Binding-site contacts:
Ligand atom C15 contacts residue FV31 of chain 1.X at 0.6 Å.
Ligand atom C17 contacts residue FQF1 of chain 1.W at 0.3 Å.
Ligand atom O5 contacts residue FV31 of chain 1.X at 0.5 Å (h-bond).
Ligand atom O6 contacts residue FV31 of chain 1.X at 0.9 Å.
Ligand atom C3 contacts residue FQF1 of chain 1.W at 0.6 Å.
Ligand atom C19 contacts residue FQF1 of chain 1.W at 0.5 Å.
Ligand atom C11 contacts residue FV31 of chain 1.X at 0.8 Å.
Ligand atom C31 contacts residue FV31 of chain 1.X at 0.7 Å.
Ligand atom C13 contacts residue FV31 of chain 1.X at 0.3 Å.
Ligand atom C16 contacts residue FQF1 of chain 1.W at 0.7 Å.
Ligand atom C17 contacts residue FV31 of chain 1.X at 0.2 Å.
Ligand atom C14 contacts residue FV31 of chain 1.X at 0.1 Å.
Ligand atom C9 contacts residue FQF1 of chain 1.W at 1.1 Å.
Ligand atom C14 contacts residue FQF1 of chain 1.W at 0.8 Å.
Ligand atom C31 contacts residue FQF1 of chain 1.W at 0.1 Å.
Ligand atom C3 contacts residue FV31 of chain 1.X at 0.8 Å.
Ligand atom C18 contacts residue FV31 of chain 1.X at 0.1 Å.
Ligand atom O7 contacts residue FV31 of chain 1.X at 0.6 Å.
Ligand atom C20 contacts residue FV31 of chain 1.X at 0.3 Å.
Ligand atom C6 contacts residue FV31 of chain 1.X at 0.2 Å.
Ligand atom C10 contacts residue FQF1 of chain 1.W at 0.7 Å.
Ligand atom C16 contacts residue FV31 of chain 1.X at 0.4 Å.
Ligand atom C13 contacts residue FQF1 of chain 1.W at 0.5 Å.
Ligand atom C12 contacts residue FQF1 of chain 1.W at 0.9 Å.
Ligand atom C20 contacts residue FQF1 of chain 1.W at 0.6 Å.
Ligand atom C2 contacts residue FQF1 of chain 1.W at 1.2 Å.
Ligand atom C2 contacts residue FV31 of chain 1.X at 1.1 Å.
Ligand atom C7 contacts residue FQF1 of chain 1.W at 0.9 Å.
Ligand atom C8 contacts residue FV31 of chain 1.X at 0.3 Å.
Ligand atom C6 contacts residue FQF1 of chain 1.W at 1.1 Å.
Ligand atom C11 contacts residue FQF1 of chain 1.W at 0.8 Å.
Ligand atom C12 contacts residue FV31 of chain 1.X at 0.6 Å.
Ligand atom O7 contacts residue FQF1 of chain 1.W at 0.8 Å (h-bond).
Ligand atom O5 contacts residue FQF1 of chain 1.W at 1.1 Å.
Ligand atom C8 contacts residue FQF1 of chain 1.W at 0.6 Å.
Ligand atom C15 contacts residue FQF1 of chain 1.W at 1.0 Å.
Ligand atom C19 contacts residue FV31 of chain 1.X at 0.2 Å.
Ligand atom C18 contacts residue FQF1 of chain 1.W at 0.2 Å.
Ligand atom C9 contacts residue FV31 of chain 1.X at 1.0 Å.
Ligand atom C7 contacts residue FV31 of chain 1.X at 1.2 Å.

This small molecule binds to this protein.
Small molecule (SMILES): CC(C)=CCC/C(C)=C/CC/C(C)=C/COC(CO)CO

Sequence of chain 1.D:
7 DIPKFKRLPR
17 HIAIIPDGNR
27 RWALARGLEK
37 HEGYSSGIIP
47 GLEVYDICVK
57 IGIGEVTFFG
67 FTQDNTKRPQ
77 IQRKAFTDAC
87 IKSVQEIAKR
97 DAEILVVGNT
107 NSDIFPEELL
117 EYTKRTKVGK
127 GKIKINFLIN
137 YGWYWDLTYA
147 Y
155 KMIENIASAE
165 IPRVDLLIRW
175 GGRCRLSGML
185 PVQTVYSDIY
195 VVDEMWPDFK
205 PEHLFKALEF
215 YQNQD